Sequence of chain 1.A:
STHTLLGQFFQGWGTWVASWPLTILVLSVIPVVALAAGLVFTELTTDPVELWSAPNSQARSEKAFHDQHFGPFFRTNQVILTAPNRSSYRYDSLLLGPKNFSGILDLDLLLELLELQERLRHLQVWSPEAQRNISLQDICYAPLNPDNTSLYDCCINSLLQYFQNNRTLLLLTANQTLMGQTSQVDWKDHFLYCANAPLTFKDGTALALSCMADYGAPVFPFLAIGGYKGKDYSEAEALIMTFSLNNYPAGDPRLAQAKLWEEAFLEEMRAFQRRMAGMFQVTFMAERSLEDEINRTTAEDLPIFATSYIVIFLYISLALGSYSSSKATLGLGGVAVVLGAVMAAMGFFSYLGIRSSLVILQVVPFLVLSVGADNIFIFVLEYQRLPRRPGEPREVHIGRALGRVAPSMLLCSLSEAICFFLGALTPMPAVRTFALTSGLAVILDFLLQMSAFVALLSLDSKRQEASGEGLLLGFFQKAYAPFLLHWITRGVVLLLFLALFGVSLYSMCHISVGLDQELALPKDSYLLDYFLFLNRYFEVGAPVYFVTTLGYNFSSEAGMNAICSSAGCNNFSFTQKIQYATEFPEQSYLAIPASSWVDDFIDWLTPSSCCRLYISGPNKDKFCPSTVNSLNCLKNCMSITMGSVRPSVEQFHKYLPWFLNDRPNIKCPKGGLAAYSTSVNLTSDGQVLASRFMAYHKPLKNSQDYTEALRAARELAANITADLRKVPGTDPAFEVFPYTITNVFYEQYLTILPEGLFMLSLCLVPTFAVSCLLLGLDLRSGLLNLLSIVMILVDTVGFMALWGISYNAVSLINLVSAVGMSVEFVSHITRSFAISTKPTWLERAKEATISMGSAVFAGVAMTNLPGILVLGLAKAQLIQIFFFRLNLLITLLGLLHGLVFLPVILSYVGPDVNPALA

A small-molecule ligand and the protein it binds are described below.
Small molecule (SMILES): CC(=O)N[C@@H]1[C@@H](O)[C@H](O)[C@@H](CO)O[C@H]1O

Binding-site contacts:
Ligand atom C8 contacts residue ASP478 of chain 1.A at 4.0 Å.
Ligand atom C7 contacts residue ASP478 of chain 1.A at 4.0 Å.
Ligand atom C4 contacts residue ASN479 of chain 1.A at 3.9 Å.
Ligand atom C5 contacts residue ASN479 of chain 1.A at 3.6 Å.
Ligand atom C2 contacts residue ASN479 of chain 1.A at 2.4 Å.
Ligand atom O7 contacts residue ASP478 of chain 1.A at 3.6 Å.
Ligand atom C1 contacts residue ASN479 of chain 1.A at 1.4 Å.
Ligand atom O6 contacts residue ASN479 of chain 1.A at 4.4 Å.
Ligand atom N2 contacts residue ASN479 of chain 1.A at 3.2 Å (h-bond).
Ligand atom C3 contacts residue ASN479 of chain 1.A at 3.7 Å.
Ligand atom O7 contacts residue ASN479 of chain 1.A at 2.8 Å (h-bond).
Ligand atom C7 contacts residue ASN479 of chain 1.A at 3.3 Å.
Ligand atom O5 contacts residue ASN479 of chain 1.A at 2.3 Å (h-bond).